Sequence of chain 1.E:
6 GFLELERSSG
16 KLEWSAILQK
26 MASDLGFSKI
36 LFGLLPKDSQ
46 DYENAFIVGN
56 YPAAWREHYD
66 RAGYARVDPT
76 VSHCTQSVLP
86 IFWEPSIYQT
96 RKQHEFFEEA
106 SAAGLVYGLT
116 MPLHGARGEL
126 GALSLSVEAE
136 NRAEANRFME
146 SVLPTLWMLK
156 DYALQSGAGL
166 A

A small-molecule ligand and the protein it binds are described below.
Small molecule (SMILES): Cc1cc(Br)cc(CNC(=O)c2ccccc2Cl)c1OC(=O)c1ccc(Cl)cc1Cl

Binding-site contacts:
Ligand atom C15 contacts residue PHE101 of chain 1.E at 3.4 Å (hydrophobic).
Ligand atom C7 contacts residue ASP73 of chain 1.E at 3.3 Å.
Ligand atom C1 contacts residue TYR64 of chain 1.E at 3.6 Å (hydrophobic).
Ligand atom O22 contacts residue GLY38 of chain 1.E at 3.5 Å.
Ligand atom C4 contacts residue TYR64 of chain 1.E at 3.7 Å (hydrophobic).
Ligand atom CL17 contacts residue TYR64 of chain 1.E at 3.5 Å.
Ligand atom C27 contacts residue GLY126 of chain 1.E at 3.4 Å.
Ligand atom C14 contacts residue TYR93 of chain 1.E at 3.5 Å (hydrophobic).
Ligand atom C26 contacts residue GLY126 of chain 1.E at 3.7 Å.
Ligand atom CL17 contacts residue TRP60 of chain 1.E at 3.2 Å.
Ligand atom C18 contacts residue ILE52 of chain 1.E at 3.4 Å (hydrophobic).
Ligand atom C18 contacts residue TYR47 of chain 1.E at 3.3 Å (hydrophobic).
Ligand atom C24 contacts residue VAL76 of chain 1.E at 3.6 Å (hydrophobic).
Ligand atom C25 contacts residue ALA127 of chain 1.E at 3.7 Å (hydrophobic).
Ligand atom CL29 contacts residue GLY38 of chain 1.E at 3.6 Å.
Ligand atom C15 contacts residue ALA105 of chain 1.E at 3.8 Å (hydrophobic).
Ligand atom O22 contacts residue LEU36 of chain 1.E at 3.6 Å.
Ligand atom O10 contacts residue TYR56 of chain 1.E at 2.9 Å (h-bond).
Ligand atom CL30 contacts residue GLY126 of chain 1.E at 3.7 Å.
Ligand atom C2 contacts residue TYR64 of chain 1.E at 3.6 Å (hydrophobic).
Ligand atom C6 contacts residue TYR64 of chain 1.E at 3.5 Å (hydrophobic).
Ligand atom C12 contacts residue TRP88 of chain 1.E at 3.6 Å (hydrophobic).
Ligand atom C25 contacts residue VAL76 of chain 1.E at 3.7 Å (hydrophobic).
Ligand atom C9 contacts residue ASP73 of chain 1.E at 3.6 Å.
Ligand atom C28 contacts residue TYR47 of chain 1.E at 3.6 Å (hydrophobic).
Ligand atom C3 contacts residue TYR64 of chain 1.E at 3.5 Å (hydrophobic).
Ligand atom C4 contacts residue LEU36 of chain 1.E at 3.5 Å (hydrophobic).
Ligand atom CL30 contacts residue LEU125 of chain 1.E at 3.3 Å.
Ligand atom N8 contacts residue ASP73 of chain 1.E at 2.6 Å (salt-bridge).
Ligand atom CL29 contacts residue LEU39 of chain 1.E at 3.5 Å.
Ligand atom CL30 contacts residue CYS79 of chain 1.E at 3.1 Å.
Ligand atom C16 contacts residue PHE101 of chain 1.E at 3.7 Å (hydrophobic).
Ligand atom C27 contacts residue TYR47 of chain 1.E at 3.6 Å (hydrophobic).
Ligand atom C13 contacts residue TRP88 of chain 1.E at 3.6 Å (hydrophobic).
Ligand atom C24 contacts residue ALA127 of chain 1.E at 3.5 Å (hydrophobic).
Ligand atom C13 contacts residue TYR93 of chain 1.E at 3.7 Å (hydrophobic).
Ligand atom C5 contacts residue TYR64 of chain 1.E at 3.5 Å (hydrophobic).
Ligand atom N8 contacts residue THR75 of chain 1.E at 3.7 Å.
Ligand atom O10 contacts residue SER129 of chain 1.E at 3.0 Å (h-bond).
Ligand atom BR19 contacts residue TYR64 of chain 1.E at 3.6 Å.